Binding-site contacts:
Ligand atom O7 contacts residue ASN1115 of chain 1.C at 4.3 Å.
Ligand atom C3 contacts residue ASN1115 of chain 1.C at 3.8 Å.
Ligand atom O6 contacts residue ASN1115 of chain 1.C at 4.4 Å.
Ligand atom C5 contacts residue ASN1115 of chain 1.C at 3.6 Å.
Ligand atom C1 contacts residue ASN1115 of chain 1.C at 1.4 Å.
Ligand atom C4 contacts residue ASN1115 of chain 1.C at 4.2 Å.
Ligand atom N2 contacts residue ASN1115 of chain 1.C at 2.9 Å (h-bond).
Ligand atom O5 contacts residue ASN1115 of chain 1.C at 2.3 Å (h-bond).
Ligand atom C2 contacts residue ASN1115 of chain 1.C at 2.4 Å.
Ligand atom C7 contacts residue ASN1115 of chain 1.C at 3.9 Å.

Sequence of chain 1.C:
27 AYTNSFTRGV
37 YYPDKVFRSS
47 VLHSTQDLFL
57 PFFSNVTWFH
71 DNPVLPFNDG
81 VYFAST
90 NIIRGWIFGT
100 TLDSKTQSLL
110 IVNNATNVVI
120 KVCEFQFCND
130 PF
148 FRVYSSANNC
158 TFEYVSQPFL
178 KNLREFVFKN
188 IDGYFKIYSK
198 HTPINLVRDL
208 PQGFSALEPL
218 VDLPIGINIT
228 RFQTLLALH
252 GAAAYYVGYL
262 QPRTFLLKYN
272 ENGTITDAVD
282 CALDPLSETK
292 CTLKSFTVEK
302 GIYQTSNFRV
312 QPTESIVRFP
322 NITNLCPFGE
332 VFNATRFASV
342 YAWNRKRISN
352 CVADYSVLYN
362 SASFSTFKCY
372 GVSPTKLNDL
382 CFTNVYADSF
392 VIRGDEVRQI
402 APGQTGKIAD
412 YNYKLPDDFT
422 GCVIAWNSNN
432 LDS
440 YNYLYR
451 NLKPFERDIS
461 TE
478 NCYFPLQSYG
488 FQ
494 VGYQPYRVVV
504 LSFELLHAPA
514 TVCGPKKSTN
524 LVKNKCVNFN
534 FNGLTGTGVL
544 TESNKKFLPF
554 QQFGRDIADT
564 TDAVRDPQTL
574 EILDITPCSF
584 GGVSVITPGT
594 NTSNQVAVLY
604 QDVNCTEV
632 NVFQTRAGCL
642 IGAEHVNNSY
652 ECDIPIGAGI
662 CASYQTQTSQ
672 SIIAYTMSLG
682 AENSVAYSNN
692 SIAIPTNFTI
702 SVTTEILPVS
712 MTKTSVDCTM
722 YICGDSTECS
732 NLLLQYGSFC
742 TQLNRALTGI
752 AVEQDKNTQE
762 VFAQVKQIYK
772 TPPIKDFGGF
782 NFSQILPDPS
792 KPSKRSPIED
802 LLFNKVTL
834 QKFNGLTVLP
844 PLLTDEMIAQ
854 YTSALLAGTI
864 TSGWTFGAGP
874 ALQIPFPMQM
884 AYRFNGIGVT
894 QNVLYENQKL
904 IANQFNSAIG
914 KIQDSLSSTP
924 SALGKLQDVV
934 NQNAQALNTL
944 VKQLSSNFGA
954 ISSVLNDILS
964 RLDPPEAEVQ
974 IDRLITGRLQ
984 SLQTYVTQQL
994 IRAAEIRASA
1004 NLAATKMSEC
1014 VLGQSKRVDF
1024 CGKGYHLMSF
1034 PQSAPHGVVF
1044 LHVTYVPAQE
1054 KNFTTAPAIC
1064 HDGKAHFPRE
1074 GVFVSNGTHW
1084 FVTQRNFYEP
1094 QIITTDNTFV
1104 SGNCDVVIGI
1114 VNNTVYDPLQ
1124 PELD

A small-molecule ligand and the protein it binds are described below.
Small molecule (SMILES): CC(=O)N[C@@H]1[C@@H](O)[C@H](O)[C@@H](CO)O[C@H]1O